Binding-site contacts:
Ligand atom C08 contacts residue LYS31 of chain 1.B at 3.8 Å.
Ligand atom C08 contacts residue ASP143 of chain 1.B at 3.8 Å.
Ligand atom N06 contacts residue TRP106 of chain 1.B at 3.4 Å.
Ligand atom C01 contacts residue TRP47 of chain 1.B at 3.7 Å (hydrophobic).
Ligand atom C03 contacts residue TRP47 of chain 1.B at 3.6 Å (hydrophobic).
Ligand atom C05 contacts residue TRP106 of chain 1.B at 3.3 Å (hydrophobic).
Ligand atom C01 contacts residue CYS48 of chain 1.B at 3.4 Å (hydrophobic).
Ligand atom C04 contacts residue TRP106 of chain 1.B at 3.8 Å (hydrophobic).
Ligand atom C07 contacts residue TRP106 of chain 1.B at 3.7 Å (hydrophobic).
Ligand atom C13 contacts residue TYR33 of chain 1.B at 3.6 Å (hydrophobic).
Ligand atom C10 contacts residue LYS31 of chain 1.B at 3.3 Å.
Ligand atom C03 contacts residue TRP106 of chain 1.B at 3.7 Å (hydrophobic).
Ligand atom C13 contacts residue SER32 of chain 1.B at 3.2 Å.
Ligand atom C01 contacts residue ASP37 of chain 1.B at 3.5 Å.
Ligand atom N14 contacts residue TRP106 of chain 1.B at 3.5 Å (h-bond).
Ligand atom C10 contacts residue TRP106 of chain 1.B at 3.7 Å (hydrophobic).
Ligand atom C09 contacts residue SER32 of chain 1.B at 3.6 Å.
Ligand atom N11 contacts residue CYS48 of chain 1.B at 3.7 Å.
Ligand atom C09 contacts residue LYS31 of chain 1.B at 3.3 Å.
Ligand atom N12 contacts residue TRP106 of chain 1.B at 3.3 Å.
Ligand atom N02 contacts residue TRP47 of chain 1.B at 3.2 Å.
Ligand atom C13 contacts residue TRP106 of chain 1.B at 3.5 Å (hydrophobic).
Ligand atom C13 contacts residue ASP37 of chain 1.B at 3.1 Å.
Ligand atom C09 contacts residue ASN77 of chain 1.B at 3.7 Å.
Ligand atom C05 contacts residue SER32 of chain 1.B at 3.8 Å.
Ligand atom C03 contacts residue ASP37 of chain 1.B at 3.8 Å.
Ligand atom C10 contacts residue ASP143 of chain 1.B at 3.4 Å.
Ligand atom N06 contacts residue LYS31 of chain 1.B at 3.2 Å (salt-bridge).
Ligand atom N14 contacts residue SER32 of chain 1.B at 3.6 Å.
Ligand atom C05 contacts residue LYS31 of chain 1.B at 3.6 Å.
Ligand atom N12 contacts residue TYR33 of chain 1.B at 3.1 Å (h-bond).
Ligand atom N14 contacts residue ASP37 of chain 1.B at 2.6 Å (salt-bridge).
Ligand atom C01 contacts residue TRP101 of chain 1.B at 3.5 Å (hydrophobic).
Ligand atom N02 contacts residue CYS48 of chain 1.B at 2.7 Å (h-bond).
Ligand atom N12 contacts residue SER32 of chain 1.B at 3.5 Å.
Ligand atom N11 contacts residue TRP106 of chain 1.B at 3.8 Å.
Ligand atom N11 contacts residue LYS31 of chain 1.B at 3.7 Å.
Ligand atom C07 contacts residue TYR33 of chain 1.B at 3.6 Å (hydrophobic).
Ligand atom C09 contacts residue TYR33 of chain 1.B at 3.6 Å (hydrophobic).
Ligand atom C07 contacts residue LYS31 of chain 1.B at 3.6 Å.

Sequence of chain 1.B:
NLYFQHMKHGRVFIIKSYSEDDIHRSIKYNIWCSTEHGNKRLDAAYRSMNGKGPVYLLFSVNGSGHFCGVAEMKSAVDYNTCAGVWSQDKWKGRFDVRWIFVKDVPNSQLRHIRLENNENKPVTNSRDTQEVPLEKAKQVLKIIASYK

The small molecule below binds the protein below.
Small molecule (SMILES): CNc1ncnc2c1ncn2C1CC1